Sequence of chain 1.A:
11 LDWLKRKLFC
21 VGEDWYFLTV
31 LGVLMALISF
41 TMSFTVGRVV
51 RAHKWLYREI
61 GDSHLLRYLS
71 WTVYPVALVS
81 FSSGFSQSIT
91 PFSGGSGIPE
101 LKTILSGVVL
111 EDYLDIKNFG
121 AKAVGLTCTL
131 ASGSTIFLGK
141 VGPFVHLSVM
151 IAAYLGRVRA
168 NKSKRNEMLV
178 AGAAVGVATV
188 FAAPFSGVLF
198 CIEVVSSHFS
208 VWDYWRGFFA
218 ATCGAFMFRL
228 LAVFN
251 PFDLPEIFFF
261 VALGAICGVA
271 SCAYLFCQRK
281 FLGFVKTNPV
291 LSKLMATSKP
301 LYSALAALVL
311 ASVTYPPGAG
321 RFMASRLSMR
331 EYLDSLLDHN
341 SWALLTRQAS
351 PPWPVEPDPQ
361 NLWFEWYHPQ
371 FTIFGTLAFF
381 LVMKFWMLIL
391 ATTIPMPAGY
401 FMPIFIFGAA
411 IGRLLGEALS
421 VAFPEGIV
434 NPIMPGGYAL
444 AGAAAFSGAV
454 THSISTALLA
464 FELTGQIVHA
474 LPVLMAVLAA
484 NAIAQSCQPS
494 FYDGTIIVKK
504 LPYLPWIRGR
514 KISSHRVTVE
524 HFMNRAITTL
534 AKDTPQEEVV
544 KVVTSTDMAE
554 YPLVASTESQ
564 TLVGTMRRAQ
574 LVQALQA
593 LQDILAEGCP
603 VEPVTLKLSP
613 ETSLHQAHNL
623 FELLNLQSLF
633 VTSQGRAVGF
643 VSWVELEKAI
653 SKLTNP

Binding-site contacts:
Ligand atom OAW contacts residue SER207 of chain 1.D at 3.4 Å (h-bond).
Ligand atom CBF contacts residue TRP209 of chain 1.D at 3.8 Å (hydrophobic).
Ligand atom CAN contacts residue LEU481 of chain 1.A at 3.1 Å (hydrophobic).
Ligand atom CBA contacts residue TRP25 of chain 1.D at 3.4 Å (hydrophobic).
Ligand atom CAN contacts residue VAL21 of chain 1.D at 4.3 Å (hydrophobic).
Ligand atom CAA contacts residue LEU481 of chain 1.A at 4.1 Å (hydrophobic).
Ligand atom CAJ contacts residue LEU481 of chain 1.A at 4.3 Å (hydrophobic).
Ligand atom CAI contacts residue ARG213 of chain 1.D at 3.4 Å.
Ligand atom CAV contacts residue GLU174 of chain 1.D at 3.9 Å.
Ligand atom CAJ contacts residue VAL21 of chain 1.D at 3.9 Å (hydrophobic).
Ligand atom CAU contacts residue GLN488 of chain 1.A at 3.7 Å.
Ligand atom CAJ contacts residue TRP25 of chain 1.D at 3.2 Å (hydrophobic).
Ligand atom CAO contacts residue ALA485 of chain 1.A at 4.2 Å (hydrophobic).
Ligand atom CAB contacts residue LEU481 of chain 1.A at 3.8 Å (hydrophobic).
Ligand atom CBA contacts residue ALA485 of chain 1.A at 4.0 Å (hydrophobic).
Ligand atom CAI contacts residue LYS171 of chain 1.D at 4.2 Å.
Ligand atom CAA contacts residue VAL21 of chain 1.D at 4.1 Å (hydrophobic).
Ligand atom CBC contacts residue SER207 of chain 1.D at 3.7 Å.
Ligand atom CBA contacts residue VAL21 of chain 1.D at 3.8 Å (hydrophobic).
Ligand atom CAJ contacts residue ALA485 of chain 1.A at 4.4 Å (hydrophobic).
Ligand atom CBE contacts residue TRP209 of chain 1.D at 4.3 Å (hydrophobic).
Ligand atom CAU contacts residue TRP209 of chain 1.D at 3.9 Å (hydrophobic).
Ligand atom CBH contacts residue TRP209 of chain 1.D at 4.4 Å (hydrophobic).
Ligand atom CAB contacts residue TRP25 of chain 1.D at 3.3 Å (hydrophobic).
Ligand atom CAT contacts residue TRP209 of chain 1.D at 3.9 Å (hydrophobic).
Ligand atom CAI contacts residue GLU174 of chain 1.D at 4.2 Å.
Ligand atom CAA contacts residue ALA482 of chain 1.A at 4.3 Å (hydrophobic).
Ligand atom CAS contacts residue TRP209 of chain 1.D at 4.1 Å (hydrophobic).
Ligand atom CAC contacts residue GLN488 of chain 1.A at 3.5 Å.
Ligand atom CBG contacts residue TRP209 of chain 1.D at 4.3 Å (hydrophobic).
Ligand atom CAS contacts residue GLN488 of chain 1.A at 4.2 Å.
Ligand atom CAA contacts residue ALA485 of chain 1.A at 3.3 Å (hydrophobic).
Ligand atom CAO contacts residue TRP209 of chain 1.D at 4.1 Å (hydrophobic).
Ligand atom CAO contacts residue LEU481 of chain 1.A at 4.3 Å (hydrophobic).
Ligand atom CAI contacts residue TRP209 of chain 1.D at 4.3 Å (hydrophobic).
Ligand atom CAP contacts residue TRP25 of chain 1.D at 3.7 Å (hydrophobic).
Ligand atom CBA contacts residue LEU481 of chain 1.A at 4.0 Å (hydrophobic).
Ligand atom CAN contacts residue ALA485 of chain 1.A at 3.6 Å (hydrophobic).
Ligand atom CAN contacts residue TRP25 of chain 1.D at 3.8 Å (hydrophobic).
Ligand atom CAK contacts residue ARG213 of chain 1.D at 3.3 Å.

This small molecule binds to this protein.
Small molecule (SMILES): CC(C)CCC[C@@H](C)[C@H]1CC[C@H]2[C@@H]3CC=C4C[C@@H](OC(=O)CCC(=O)O)CC[C@]4(C)[C@H]3CC[C@]12C

Sequence of chain 1.D:
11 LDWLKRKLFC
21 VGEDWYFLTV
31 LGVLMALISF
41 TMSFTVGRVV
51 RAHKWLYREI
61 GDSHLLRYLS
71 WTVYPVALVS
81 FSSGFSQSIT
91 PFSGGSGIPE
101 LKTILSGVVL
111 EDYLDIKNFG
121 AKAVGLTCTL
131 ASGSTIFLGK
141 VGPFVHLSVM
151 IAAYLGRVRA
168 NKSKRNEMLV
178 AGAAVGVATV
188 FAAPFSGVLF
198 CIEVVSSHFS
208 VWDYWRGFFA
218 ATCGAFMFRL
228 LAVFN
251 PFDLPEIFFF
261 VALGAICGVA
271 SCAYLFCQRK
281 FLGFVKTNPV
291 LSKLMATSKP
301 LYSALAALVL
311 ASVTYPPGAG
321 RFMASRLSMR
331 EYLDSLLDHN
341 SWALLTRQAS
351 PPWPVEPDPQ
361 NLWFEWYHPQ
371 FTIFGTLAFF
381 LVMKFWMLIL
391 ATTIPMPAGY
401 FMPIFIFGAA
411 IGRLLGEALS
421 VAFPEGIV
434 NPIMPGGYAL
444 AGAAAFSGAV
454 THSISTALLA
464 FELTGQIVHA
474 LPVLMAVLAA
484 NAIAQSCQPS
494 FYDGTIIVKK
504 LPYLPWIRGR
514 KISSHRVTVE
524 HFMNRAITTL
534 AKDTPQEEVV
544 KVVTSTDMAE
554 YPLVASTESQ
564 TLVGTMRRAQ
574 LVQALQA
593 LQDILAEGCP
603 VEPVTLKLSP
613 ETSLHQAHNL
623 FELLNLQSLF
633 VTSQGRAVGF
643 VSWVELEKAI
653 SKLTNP